Sequence of chain 1.A:
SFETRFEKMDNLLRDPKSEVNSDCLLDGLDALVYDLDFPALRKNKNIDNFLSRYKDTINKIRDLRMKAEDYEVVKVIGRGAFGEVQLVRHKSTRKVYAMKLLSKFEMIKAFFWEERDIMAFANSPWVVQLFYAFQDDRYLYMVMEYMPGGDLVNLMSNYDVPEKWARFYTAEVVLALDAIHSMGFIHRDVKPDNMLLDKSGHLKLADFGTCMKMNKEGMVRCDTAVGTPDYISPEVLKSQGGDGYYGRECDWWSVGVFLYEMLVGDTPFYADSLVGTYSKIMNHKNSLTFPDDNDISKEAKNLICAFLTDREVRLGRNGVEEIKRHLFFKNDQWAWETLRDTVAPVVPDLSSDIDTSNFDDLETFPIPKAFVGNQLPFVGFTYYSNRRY

This small molecule binds to this protein.
Small molecule (SMILES): CN1CCN(CCCOc2cccc(CC(=O)Nc3nc(-c4c[nH]c5ncccc45)cs3)c2)CC1

Binding-site contacts:
Ligand atom C3 contacts residue PHE120 of chain 1.A at 3.4 Å (hydrophobic).
Ligand atom C25 contacts residue MET153 of chain 1.A at 3.7 Å (hydrophobic).
Ligand atom C32 contacts residue LEU205 of chain 1.A at 3.4 Å (hydrophobic).
Ligand atom N21 contacts residue VAL90 of chain 1.A at 3.5 Å.
Ligand atom N36 contacts residue MET156 of chain 1.A at 3.0 Å (h-bond).
Ligand atom C31 contacts residue GLU154 of chain 1.A at 3.8 Å.
Ligand atom C14 contacts residue GLU89 of chain 1.A at 3.6 Å.
Ligand atom S26 contacts residue ASP216 of chain 1.A at 3.2 Å (salt-bridge).
Ligand atom C15 contacts residue VAL90 of chain 1.A at 3.6 Å (hydrophobic).
Ligand atom C34 contacts residue ILE82 of chain 1.A at 3.8 Å (hydrophobic).
Ligand atom C35 contacts residue PHE368 of chain 1.A at 3.6 Å (hydrophobic).
Ligand atom C13 contacts residue GLY88 of chain 1.A at 3.6 Å.
Ligand atom C28 contacts residue VAL137 of chain 1.A at 3.5 Å (hydrophobic).
Ligand atom C28 contacts residue MET153 of chain 1.A at 3.7 Å (hydrophobic).
Ligand atom O11 contacts residue LEU107 of chain 1.A at 3.7 Å.
Ligand atom N29 contacts residue ALA103 of chain 1.A at 3.5 Å.
Ligand atom C22 contacts residue VAL90 of chain 1.A at 3.8 Å (hydrophobic).
Ligand atom C35 contacts residue ILE82 of chain 1.A at 3.6 Å (hydrophobic).
Ligand atom C27 contacts residue LEU205 of chain 1.A at 3.7 Å (hydrophobic).
Ligand atom C31 contacts residue ALA103 of chain 1.A at 3.5 Å (hydrophobic).
Ligand atom C1 contacts residue GLY218 of chain 1.A at 3.4 Å.
Ligand atom N23 contacts residue VAL90 of chain 1.A at 3.7 Å.
Ligand atom C14 contacts residue GLY88 of chain 1.A at 3.5 Å.
Ligand atom C8 contacts residue PHE87 of chain 1.A at 3.5 Å (hydrophobic).
Ligand atom N36 contacts residue ALA103 of chain 1.A at 3.6 Å.
Ligand atom C35 contacts residue TYR155 of chain 1.A at 3.7 Å (hydrophobic).
Ligand atom C3 contacts residue GLY218 of chain 1.A at 3.6 Å.
Ligand atom C34 contacts residue PHE368 of chain 1.A at 3.7 Å (hydrophobic).
Ligand atom C33 contacts residue LEU205 of chain 1.A at 3.7 Å (hydrophobic).
Ligand atom O20 contacts residue LYS105 of chain 1.A at 3.0 Å (salt-bridge).
Ligand atom C31 contacts residue LEU205 of chain 1.A at 3.8 Å (hydrophobic).
Ligand atom O11 contacts residue PHE87 of chain 1.A at 3.5 Å (h-bond).
Ligand atom C25 contacts residue ALA215 of chain 1.A at 3.6 Å (hydrophobic).
Ligand atom N36 contacts residue TYR155 of chain 1.A at 3.7 Å.
Ligand atom C35 contacts residue MET156 of chain 1.A at 3.7 Å (hydrophobic).
Ligand atom C28 contacts residue GLU154 of chain 1.A at 3.7 Å.
Ligand atom C4 contacts residue PHE120 of chain 1.A at 3.7 Å (hydrophobic).
Ligand atom C4 contacts residue PHE87 of chain 1.A at 3.6 Å (hydrophobic).
Ligand atom O20 contacts residue ASP216 of chain 1.A at 3.0 Å.
Ligand atom N29 contacts residue GLU154 of chain 1.A at 2.8 Å (salt-bridge).